A protein and the small-molecule ligand that binds it are described below.
Small molecule (SMILES): CC(=O)N[C@H]1[C@H](O[C@H]2[C@H](O)[C@@H](NC(C)=O)CO[C@@H]2CO)O[C@H](CO)[C@@H](O)[C@@H]1O

Sequence of chain 48.C:
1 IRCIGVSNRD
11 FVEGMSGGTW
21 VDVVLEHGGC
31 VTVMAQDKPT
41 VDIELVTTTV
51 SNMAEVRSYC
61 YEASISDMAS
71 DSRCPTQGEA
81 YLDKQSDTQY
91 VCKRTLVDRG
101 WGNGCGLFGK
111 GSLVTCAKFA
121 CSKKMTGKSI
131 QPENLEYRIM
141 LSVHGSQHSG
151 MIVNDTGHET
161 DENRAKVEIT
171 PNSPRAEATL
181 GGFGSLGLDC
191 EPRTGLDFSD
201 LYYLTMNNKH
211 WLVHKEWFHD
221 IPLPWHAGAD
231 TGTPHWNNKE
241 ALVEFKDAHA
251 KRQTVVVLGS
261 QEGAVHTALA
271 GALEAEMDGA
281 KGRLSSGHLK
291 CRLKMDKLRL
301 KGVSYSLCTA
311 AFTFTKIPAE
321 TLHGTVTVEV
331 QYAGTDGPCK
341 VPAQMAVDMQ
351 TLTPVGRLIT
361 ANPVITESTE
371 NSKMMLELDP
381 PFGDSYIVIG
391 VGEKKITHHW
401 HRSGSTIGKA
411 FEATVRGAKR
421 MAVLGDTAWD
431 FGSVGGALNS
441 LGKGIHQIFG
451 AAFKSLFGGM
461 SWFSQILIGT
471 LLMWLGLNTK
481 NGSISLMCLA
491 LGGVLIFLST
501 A

Binding-site contacts:
Ligand atom O5 contacts residue ASN154 of chain 48.C at 4.1 Å.
Ligand atom C1 contacts residue THR156 of chain 48.C at 4.2 Å.
Ligand atom O7 contacts residue ASN154 of chain 48.C at 2.1 Å (h-bond).
Ligand atom O5 contacts residue THR156 of chain 48.C at 4.0 Å.
Ligand atom O6 contacts residue THR156 of chain 48.C at 2.7 Å (h-bond).
Ligand atom C6 contacts residue THR156 of chain 48.C at 3.7 Å.
Ligand atom C2 contacts residue ASN154 of chain 48.C at 3.6 Å.
Ligand atom C7 contacts residue ASN154 of chain 48.C at 2.2 Å.
Ligand atom O7 contacts residue GLY150 of chain 48.C at 4.2 Å.
Ligand atom C8 contacts residue ASN154 of chain 48.C at 2.3 Å.
Ligand atom O7 contacts residue VAL153 of chain 48.C at 4.1 Å.
Ligand atom C5 contacts residue THR156 of chain 48.C at 4.1 Å.
Ligand atom N2 contacts residue ASN154 of chain 48.C at 3.2 Å (h-bond).
Ligand atom C1 contacts residue ASN154 of chain 48.C at 3.0 Å.